The protein below binds the small molecule below.
Small molecule (SMILES): CC(C)[C@H](NC(=O)[C@@H](N)Cc1ccccc1)C(=O)N1CCC[C@H]1C(=O)N1CCC[C@H]1C=O

Sequence of chain 1.B:
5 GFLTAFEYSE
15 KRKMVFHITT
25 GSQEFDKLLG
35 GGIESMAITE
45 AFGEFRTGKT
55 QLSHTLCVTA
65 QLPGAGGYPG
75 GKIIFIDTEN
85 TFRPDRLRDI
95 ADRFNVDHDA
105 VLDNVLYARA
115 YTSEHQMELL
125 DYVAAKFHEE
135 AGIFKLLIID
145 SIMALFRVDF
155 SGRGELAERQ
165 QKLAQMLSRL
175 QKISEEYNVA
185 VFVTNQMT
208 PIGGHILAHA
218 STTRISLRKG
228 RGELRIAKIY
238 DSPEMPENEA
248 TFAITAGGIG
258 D

Binding-site contacts:
Ligand atom CD contacts residue GLN65 of chain 1.B at 3.5 Å.
Ligand atom CG contacts residue GLY74 of chain 1.B at 3.9 Å.
Ligand atom CG contacts residue VAL100 of chain 1.B at 4.1 Å (hydrophobic).
Ligand atom CE1 contacts residue GLY75 of chain 1.B at 4.0 Å.
Ligand atom CB contacts residue ASP101 of chain 1.B at 4.5 Å.
Ligand atom CD1 contacts residue ASN108 of chain 1.B at 4.3 Å.
Ligand atom CE2 contacts residue GLY75 of chain 1.B at 3.7 Å.
Ligand atom O contacts residue ASN108 of chain 1.B at 4.2 Å.
Ligand atom CB contacts residue VAL100 of chain 1.B at 4.0 Å (hydrophobic).
Ligand atom CG contacts residue LEU66 of chain 1.B at 4.3 Å (hydrophobic).
Ligand atom O contacts residue ASP101 of chain 1.B at 3.2 Å (salt-bridge).
Ligand atom CB contacts residue GLY74 of chain 1.B at 4.3 Å.
Ligand atom CE2 contacts residue GLN65 of chain 1.B at 3.3 Å.
Ligand atom CZ contacts residue GLN65 of chain 1.B at 3.3 Å.
Ligand atom CG contacts residue GLN65 of chain 1.B at 3.7 Å.
Ligand atom CD2 contacts residue PRO73 of chain 1.B at 3.7 Å (hydrophobic).
Ligand atom CA contacts residue GLN65 of chain 1.B at 4.2 Å.
Ligand atom CG contacts residue VAL105 of chain 1.B at 4.2 Å (hydrophobic).
Ligand atom CD2 contacts residue GLY74 of chain 1.B at 3.4 Å.
Ligand atom CZ contacts residue ASN108 of chain 1.B at 3.9 Å.
Ligand atom C contacts residue ASP101 of chain 1.B at 4.4 Å.
Ligand atom CE2 contacts residue GLY74 of chain 1.B at 3.5 Å.
Ligand atom CB contacts residue GLN65 of chain 1.B at 4.2 Å.
Ligand atom CE2 contacts residue PRO73 of chain 1.B at 3.7 Å (hydrophobic).
Ligand atom CB contacts residue VAL105 of chain 1.B at 4.0 Å (hydrophobic).
Ligand atom CZ contacts residue GLY74 of chain 1.B at 4.1 Å.
Ligand atom CB contacts residue PRO67 of chain 1.B at 4.0 Å (hydrophobic).
Ligand atom CB contacts residue ALA104 of chain 1.B at 3.6 Å (hydrophobic).
Ligand atom CG contacts residue GLY75 of chain 1.B at 4.2 Å.
Ligand atom CG contacts residue PRO67 of chain 1.B at 3.9 Å (hydrophobic).
Ligand atom CZ contacts residue GLY75 of chain 1.B at 3.9 Å.
Ligand atom CD1 contacts residue GLY75 of chain 1.B at 4.1 Å.
Ligand atom CE1 contacts residue ASN108 of chain 1.B at 3.3 Å.
Ligand atom CA contacts residue ALA104 of chain 1.B at 3.9 Å (hydrophobic).
Ligand atom O contacts residue VAL100 of chain 1.B at 3.4 Å.
Ligand atom C contacts residue VAL100 of chain 1.B at 3.7 Å (hydrophobic).
Ligand atom CD2 contacts residue GLY75 of chain 1.B at 4.0 Å.